Binding-site contacts:
Ligand atom C22 contacts residue HIS227 of chain 1.A at 3.8 Å.
Ligand atom O16 contacts residue GLU56 of chain 1.A at 2.4 Å (salt-bridge).
Ligand atom C09 contacts residue ALA53 of chain 1.A at 3.3 Å (hydrophobic).
Ligand atom O01 contacts residue GLY123 of chain 1.A at 3.4 Å (h-bond).
Ligand atom O01 contacts residue HIS227 of chain 1.A at 3.3 Å (h-bond).
Ligand atom C04 contacts residue MET124 of chain 1.A at 3.8 Å (hydrophobic).
Ligand atom CL2 contacts residue MET91 of chain 1.A at 4.0 Å.
Ligand atom C08 contacts residue LEU49 of chain 1.A at 4.1 Å (hydrophobic).
Ligand atom C18 contacts residue LEU49 of chain 1.A at 3.6 Å (hydrophobic).
Ligand atom CL1 contacts residue MET91 of chain 1.A at 3.6 Å.
Ligand atom C02 contacts residue HIS227 of chain 1.A at 3.9 Å.
Ligand atom C11 contacts residue PHE107 of chain 1.A at 4.0 Å (hydrophobic).
Ligand atom C15 contacts residue GLU56 of chain 1.A at 3.1 Å.
Ligand atom O01 contacts residue ILE127 of chain 1.A at 4.1 Å.
Ligand atom C17 contacts residue ALA53 of chain 1.A at 4.1 Å (hydrophobic).
Ligand atom CL2 contacts residue LEU87 of chain 1.A at 4.2 Å.
Ligand atom C17 contacts residue GLU56 of chain 1.A at 3.2 Å.
Ligand atom C09 contacts residue THR50 of chain 1.A at 4.1 Å.
Ligand atom C03 contacts residue MET46 of chain 1.A at 4.0 Å (hydrophobic).
Ligand atom C18 contacts residue ALA53 of chain 1.A at 3.9 Å (hydrophobic).
Ligand atom C17 contacts residue LEU52 of chain 1.A at 4.0 Å (hydrophobic).
Ligand atom C12 contacts residue PHE107 of chain 1.A at 4.0 Å (hydrophobic).
Ligand atom C22 contacts residue ILE127 of chain 1.A at 3.3 Å (hydrophobic).
Ligand atom CL1 contacts residue LEU94 of chain 1.A at 3.9 Å.
Ligand atom C14 contacts residue LEU90 of chain 1.A at 3.7 Å (hydrophobic).
Ligand atom C02 contacts residue MET124 of chain 1.A at 3.9 Å (hydrophobic).
Ligand atom C09 contacts residue LEU49 of chain 1.A at 3.2 Å (hydrophobic).
Ligand atom O16 contacts residue ARG97 of chain 1.A at 3.3 Å (salt-bridge).
Ligand atom C04 contacts residue LEU49 of chain 1.A at 4.1 Å (hydrophobic).
Ligand atom CL2 contacts residue GLY224 of chain 1.A at 3.5 Å.
Ligand atom O01 contacts residue MET231 of chain 1.A at 3.8 Å.
Ligand atom C22 contacts residue GLY224 of chain 1.A at 4.2 Å.
Ligand atom C03 contacts residue MET124 of chain 1.A at 3.2 Å (hydrophobic).
Ligand atom C03 contacts residue MET231 of chain 1.A at 4.1 Å (hydrophobic).
Ligand atom C20 contacts residue ILE127 of chain 1.A at 4.0 Å (hydrophobic).
Ligand atom O16 contacts residue LEU90 of chain 1.A at 4.0 Å.
Ligand atom C02 contacts residue ILE127 of chain 1.A at 4.0 Å (hydrophobic).
Ligand atom O01 contacts residue MET124 of chain 1.A at 3.8 Å.
Ligand atom C07 contacts residue LEU228 of chain 1.A at 3.8 Å (hydrophobic).
Ligand atom C04 contacts residue MET46 of chain 1.A at 3.9 Å (hydrophobic).

A small-molecule ligand and the protein it binds are described below.
Small molecule (SMILES): Cc1cc(-c2ccc(O)cc2Cl)sc1-c1ccc(O)cc1Cl

Sequence of chain 1.A:
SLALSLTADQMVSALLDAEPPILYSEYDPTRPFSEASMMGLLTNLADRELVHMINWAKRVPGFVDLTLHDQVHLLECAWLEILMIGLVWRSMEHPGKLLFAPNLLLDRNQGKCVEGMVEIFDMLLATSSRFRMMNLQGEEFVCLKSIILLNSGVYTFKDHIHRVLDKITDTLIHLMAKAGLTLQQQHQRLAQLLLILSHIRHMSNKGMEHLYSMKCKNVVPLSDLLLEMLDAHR